Sequence of chain 1.A:
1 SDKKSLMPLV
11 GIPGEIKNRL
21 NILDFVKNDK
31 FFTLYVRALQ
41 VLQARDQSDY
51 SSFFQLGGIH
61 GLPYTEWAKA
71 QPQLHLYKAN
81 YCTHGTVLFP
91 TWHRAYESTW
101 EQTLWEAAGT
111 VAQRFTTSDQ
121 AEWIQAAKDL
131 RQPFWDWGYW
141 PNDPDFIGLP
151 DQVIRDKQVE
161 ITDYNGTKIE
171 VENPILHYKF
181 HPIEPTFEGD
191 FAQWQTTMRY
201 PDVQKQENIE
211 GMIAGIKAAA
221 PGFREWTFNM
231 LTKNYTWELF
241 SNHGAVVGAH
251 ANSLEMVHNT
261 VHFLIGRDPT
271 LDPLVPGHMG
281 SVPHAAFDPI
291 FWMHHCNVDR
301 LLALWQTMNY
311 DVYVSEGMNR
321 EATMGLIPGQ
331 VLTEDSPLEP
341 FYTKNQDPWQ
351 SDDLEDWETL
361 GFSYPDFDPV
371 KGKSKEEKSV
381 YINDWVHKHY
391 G

Binding-site contacts:
Ligand atom CA2 contacts residue ASN259 of chain 1.A at 4.3 Å.
Ligand atom CA1 contacts residue VAL282 of chain 1.A at 3.8 Å (hydrophobic).
Ligand atom CA5 contacts residue PHE263 of chain 1.A at 3.5 Å (hydrophobic).
Ligand atom CA6 contacts residue VAL282 of chain 1.A at 3.7 Å (hydrophobic).
Ligand atom CA6 contacts residue PHE263 of chain 1.A at 4.4 Å (hydrophobic).
Ligand atom CA6 contacts residue MET279 of chain 1.A at 4.0 Å (hydrophobic).
Ligand atom CA5 contacts residue VAL282 of chain 1.A at 3.9 Å (hydrophobic).
Ligand atom OA1 contacts residue SER281 of chain 1.A at 4.1 Å.
Ligand atom OA2 contacts residue CU1 of chain 1.J at 3.5 Å.
Ligand atom CA2 contacts residue HIS262 of chain 1.A at 4.0 Å.
Ligand atom CA5 contacts residue GLY280 of chain 1.A at 3.8 Å.
Ligand atom OA1 contacts residue HIS262 of chain 1.A at 3.0 Å (h-bond).
Ligand atom CA6 contacts residue HIS262 of chain 1.A at 4.1 Å.
Ligand atom CA3 contacts residue VAL282 of chain 1.A at 3.6 Å (hydrophobic).
Ligand atom OA2 contacts residue HIS258 of chain 1.A at 3.7 Å.
Ligand atom CA1 contacts residue MET279 of chain 1.A at 4.2 Å (hydrophobic).
Ligand atom OA1 contacts residue MET279 of chain 1.A at 3.6 Å.
Ligand atom OA2 contacts residue HIS84 of chain 1.A at 4.2 Å.
Ligand atom CA3 contacts residue ASN259 of chain 1.A at 3.4 Å.
Ligand atom OA1 contacts residue ALA285 of chain 1.A at 3.6 Å.
Ligand atom OA1 contacts residue VAL282 of chain 1.A at 4.1 Å.
Ligand atom CA5 contacts residue SER281 of chain 1.A at 4.5 Å.
Ligand atom CA1 contacts residue HIS262 of chain 1.A at 3.7 Å.
Ligand atom OA2 contacts residue VAL282 of chain 1.A at 4.3 Å.
Ligand atom CA2 contacts residue VAL282 of chain 1.A at 3.6 Å (hydrophobic).
Ligand atom OA2 contacts residue HIS262 of chain 1.A at 3.6 Å.
Ligand atom CAE contacts residue ASN259 of chain 1.A at 4.5 Å.
Ligand atom CB3 contacts residue VAL282 of chain 1.A at 3.7 Å (hydrophobic).
Ligand atom CA6 contacts residue GLY280 of chain 1.A at 3.8 Å.
Ligand atom CA1 contacts residue SER281 of chain 1.A at 4.3 Å.
Ligand atom CAE contacts residue VAL282 of chain 1.A at 3.8 Å (hydrophobic).
Ligand atom CAE contacts residue PHE263 of chain 1.A at 3.6 Å (hydrophobic).
Ligand atom CA6 contacts residue SER281 of chain 1.A at 3.8 Å.
Ligand atom CB3 contacts residue ASN259 of chain 1.A at 3.5 Å.

This small molecule binds to this protein.
Small molecule (SMILES): O=c1cccccc1O